Sequence of chain 1.I:
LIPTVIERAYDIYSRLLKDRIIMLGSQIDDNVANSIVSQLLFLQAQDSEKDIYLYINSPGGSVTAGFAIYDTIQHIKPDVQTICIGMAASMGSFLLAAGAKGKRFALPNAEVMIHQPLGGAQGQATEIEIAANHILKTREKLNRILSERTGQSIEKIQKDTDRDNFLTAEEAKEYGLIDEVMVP

A small-molecule ligand and the protein it binds are described below.
Small molecule (SMILES): CC[C@H](C)[C@H]1C(=O)N([C@H](C)c2cccc3ccccc23)C[C@@H]2N(C(=O)NCCCC(F)(F)F)CCC(=O)N12

Sequence of chain 1.J:
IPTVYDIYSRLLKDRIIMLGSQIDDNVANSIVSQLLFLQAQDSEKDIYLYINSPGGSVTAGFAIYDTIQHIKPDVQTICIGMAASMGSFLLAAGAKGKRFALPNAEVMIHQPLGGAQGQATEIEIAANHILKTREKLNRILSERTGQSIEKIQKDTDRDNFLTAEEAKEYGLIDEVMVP

Binding-site contacts:
Ligand atom C37 contacts residue ALA53 of chain 1.I at 3.3 Å (hydrophobic).
Ligand atom C21 contacts residue ILE91 of chain 1.J at 3.8 Å (hydrophobic).
Ligand atom C37 contacts residue ASP27 of chain 1.J at 3.2 Å.
Ligand atom C27 contacts residue LEU49 of chain 1.I at 3.5 Å (hydrophobic).
Ligand atom C10 contacts residue GLN52 of chain 1.I at 3.6 Å.
Ligand atom C26 contacts residue LEU49 of chain 1.I at 3.5 Å (hydrophobic).
Ligand atom C46 contacts residue GLN52 of chain 1.I at 3.2 Å.
Ligand atom C25 contacts residue LEU49 of chain 1.I at 3.3 Å (hydrophobic).
Ligand atom C29 contacts residue TYR63 of chain 1.J at 3.8 Å (hydrophobic).
Ligand atom C11 contacts residue HIS83 of chain 1.I at 3.3 Å.
Ligand atom C11 contacts residue GLN52 of chain 1.I at 3.5 Å.
Ligand atom C28 contacts residue TYR63 of chain 1.J at 3.5 Å (hydrophobic).
Ligand atom F40 contacts residue LEU24 of chain 1.J at 3.6 Å.
Ligand atom C10 contacts residue LEU49 of chain 1.I at 3.7 Å (hydrophobic).
Ligand atom C38 contacts residue ASP27 of chain 1.J at 3.8 Å.
Ligand atom F40 contacts residue PHE50 of chain 1.I at 3.5 Å.
Ligand atom C25 contacts residue ILE93 of chain 1.J at 3.4 Å (hydrophobic).
Ligand atom C23 contacts residue LEU49 of chain 1.I at 3.6 Å (hydrophobic).
Ligand atom C29 contacts residue ILE91 of chain 1.J at 3.6 Å (hydrophobic).
Ligand atom C30 contacts residue TYR61 of chain 1.J at 3.8 Å (hydrophobic).
Ligand atom C28 contacts residue LEU49 of chain 1.I at 3.6 Å (hydrophobic).
Ligand atom C26 contacts residue VAL45 of chain 1.I at 3.8 Å (hydrophobic).
Ligand atom C24 contacts residue LEU49 of chain 1.I at 3.3 Å (hydrophobic).
Ligand atom C4 contacts residue TYR61 of chain 1.J at 3.5 Å (hydrophobic).
Ligand atom C30 contacts residue ILE91 of chain 1.J at 3.5 Å (hydrophobic).
Ligand atom F42 contacts residue LEU24 of chain 1.J at 3.4 Å.
Ligand atom F41 contacts residue ARG23 of chain 1.J at 3.8 Å.
Ligand atom C24 contacts residue ILE93 of chain 1.J at 3.7 Å (hydrophobic).
Ligand atom C36 contacts residue ASP27 of chain 1.J at 3.4 Å.
Ligand atom F42 contacts residue ASP27 of chain 1.J at 3.4 Å.
Ligand atom C29 contacts residue ILE29 of chain 1.J at 3.7 Å (hydrophobic).
Ligand atom C36 contacts residue ILE29 of chain 1.J at 3.5 Å (hydrophobic).
Ligand atom O32 contacts residue MET190 of chain 1.J at 3.2 Å.
Ligand atom C35 contacts residue ALA53 of chain 1.I at 3.8 Å (hydrophobic).
Ligand atom F40 contacts residue LEU49 of chain 1.I at 3.5 Å.
Ligand atom C25 contacts residue VAL45 of chain 1.I at 3.8 Å (hydrophobic).
Ligand atom C11 contacts residue LEU49 of chain 1.I at 3.6 Å (hydrophobic).
Ligand atom F41 contacts residue PHE50 of chain 1.I at 3.3 Å.
Ligand atom C26 contacts residue ILE93 of chain 1.J at 3.5 Å (hydrophobic).
Ligand atom O32 contacts residue HIS83 of chain 1.I at 3.4 Å (h-bond).